Sequence of chain 1.A:
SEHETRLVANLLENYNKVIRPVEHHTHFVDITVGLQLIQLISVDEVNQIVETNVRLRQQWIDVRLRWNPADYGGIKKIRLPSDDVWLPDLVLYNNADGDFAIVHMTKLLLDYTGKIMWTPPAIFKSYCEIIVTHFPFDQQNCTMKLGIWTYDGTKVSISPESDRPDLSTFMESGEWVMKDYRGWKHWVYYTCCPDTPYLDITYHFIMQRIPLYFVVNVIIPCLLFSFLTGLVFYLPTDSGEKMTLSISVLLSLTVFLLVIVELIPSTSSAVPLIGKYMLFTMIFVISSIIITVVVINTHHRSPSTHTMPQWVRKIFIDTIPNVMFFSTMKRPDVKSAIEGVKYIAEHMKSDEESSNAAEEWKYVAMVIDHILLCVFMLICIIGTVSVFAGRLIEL

Binding-site contacts:
Ligand atom C7 contacts residue HIS186 of chain 1.A at 3.3 Å.
Ligand atom C6 contacts residue THR143 of chain 1.A at 3.8 Å.
Ligand atom C2 contacts residue ASN141 of chain 1.A at 2.5 Å.
Ligand atom C1 contacts residue LYS185 of chain 1.A at 3.4 Å.
Ligand atom O3 contacts residue TYR189 of chain 1.A at 3.5 Å (h-bond).
Ligand atom O6 contacts residue TRP184 of chain 1.A at 4.0 Å.
Ligand atom C1 contacts residue ASN141 of chain 1.A at 1.4 Å.
Ligand atom C5 contacts residue TRP184 of chain 1.A at 3.8 Å (hydrophobic).
Ligand atom O3 contacts residue HIS186 of chain 1.A at 3.0 Å (h-bond).
Ligand atom C3 contacts residue HIS186 of chain 1.A at 4.1 Å.
Ligand atom C7 contacts residue ASN141 of chain 1.A at 3.1 Å.
Ligand atom C8 contacts residue HIS186 of chain 1.A at 3.6 Å.
Ligand atom O7 contacts residue ASN141 of chain 1.A at 3.0 Å (h-bond).
Ligand atom N2 contacts residue HIS186 of chain 1.A at 3.7 Å.
Ligand atom O3 contacts residue TRP187 of chain 1.A at 3.6 Å.
Ligand atom O5 contacts residue ASN141 of chain 1.A at 2.4 Å (h-bond).
Ligand atom O5 contacts residue TRP187 of chain 1.A at 3.4 Å.
Ligand atom O4 contacts residue HIS204 of chain 1.A at 3.9 Å.
Ligand atom C1 contacts residue TRP187 of chain 1.A at 4.1 Å (hydrophobic).
Ligand atom C1 contacts residue HIS204 of chain 1.A at 4.1 Å.
Ligand atom C1 contacts residue HIS186 of chain 1.A at 4.1 Å.
Ligand atom O7 contacts residue THR202 of chain 1.A at 3.5 Å.
Ligand atom O2 contacts residue TRP187 of chain 1.A at 3.1 Å (h-bond).
Ligand atom C2 contacts residue TRP184 of chain 1.A at 4.1 Å (hydrophobic).
Ligand atom O6 contacts residue TRP187 of chain 1.A at 3.3 Å.
Ligand atom C3 contacts residue TRP187 of chain 1.A at 3.9 Å (hydrophobic).
Ligand atom O5 contacts residue TRP184 of chain 1.A at 3.9 Å.
Ligand atom C5 contacts residue HIS204 of chain 1.A at 4.0 Å.
Ligand atom C2 contacts residue TRP187 of chain 1.A at 3.7 Å (hydrophobic).
Ligand atom O2 contacts residue HIS186 of chain 1.A at 3.6 Å.
Ligand atom C8 contacts residue ILE206 of chain 1.A at 3.6 Å (hydrophobic).
Ligand atom C6 contacts residue TRP187 of chain 1.A at 4.0 Å (hydrophobic).
Ligand atom N2 contacts residue ASN141 of chain 1.A at 2.9 Å (h-bond).
Ligand atom C2 contacts residue HIS186 of chain 1.A at 4.0 Å.
Ligand atom C3 contacts residue ASN141 of chain 1.A at 3.8 Å.
Ligand atom O5 contacts residue LYS185 of chain 1.A at 3.7 Å.
Ligand atom O7 contacts residue HIS186 of chain 1.A at 3.1 Å.
Ligand atom C5 contacts residue ASN141 of chain 1.A at 3.7 Å.
Ligand atom C6 contacts residue LYS185 of chain 1.A at 3.6 Å.
Ligand atom C3 contacts residue HIS204 of chain 1.A at 4.0 Å.

A small-molecule ligand and the protein it binds are described below.
Small molecule (SMILES): CC(=O)N[C@H]1[C@H](O[C@H]2[C@H](O)[C@@H](NC(C)=O)CO[C@@H]2CO)O[C@H](CO)[C@@H](O[C@@H]2O[C@H](CO[C@H]3O[C@H](CO[C@H]4O[C@H](CO)[C@@H](O)[C@H](O)[C@@H]4O)[C@@H](O)[C@H](O[C@H]4O[C@H](CO)[C@@H](O)[C@H](O)[C@@H]4O)[C@@H]3O)[C@@H](O)[C@H](O[C@H]3O[C@H](CO)[C@@H](O)[C@H](O)[C@@H]3O)[C@@H]2O)[C@@H]1O